Sequence of chain 50.E:
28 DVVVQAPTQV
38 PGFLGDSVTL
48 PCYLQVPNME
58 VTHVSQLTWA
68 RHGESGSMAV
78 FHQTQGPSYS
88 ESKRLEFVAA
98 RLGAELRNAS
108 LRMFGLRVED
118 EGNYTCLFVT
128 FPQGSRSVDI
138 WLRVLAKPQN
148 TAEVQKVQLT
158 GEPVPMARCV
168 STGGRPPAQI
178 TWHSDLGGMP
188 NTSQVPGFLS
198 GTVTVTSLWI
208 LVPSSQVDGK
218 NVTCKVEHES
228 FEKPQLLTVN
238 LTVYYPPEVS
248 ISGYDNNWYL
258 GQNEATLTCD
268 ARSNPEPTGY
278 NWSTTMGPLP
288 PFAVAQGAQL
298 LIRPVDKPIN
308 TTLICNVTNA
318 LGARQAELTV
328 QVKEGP

A small-molecule ligand and the protein it binds are described below.
Small molecule (SMILES): CC(=O)N[C@H]1[C@H](O[C@H]2[C@H](O)[C@@H](NC(C)=O)CO[C@@H]2CO)O[C@H](CO)[C@@H](O)[C@@H]1O

Binding-site contacts:
Ligand atom O7 contacts residue ASN218 of chain 50.E at 2.3 Å (h-bond).
Ligand atom O5 contacts residue NAG1 of chain 50.J at 4.1 Å.
Ligand atom C4 contacts residue ASN218 of chain 50.E at 4.1 Å.
Ligand atom C1 contacts residue ASN218 of chain 50.E at 1.4 Å.
Ligand atom C7 contacts residue ASN218 of chain 50.E at 2.9 Å.
Ligand atom C2 contacts residue ASN218 of chain 50.E at 2.3 Å.
Ligand atom C1 contacts residue NAG1 of chain 50.J at 3.7 Å.
Ligand atom C5 contacts residue ASN218 of chain 50.E at 3.6 Å.
Ligand atom C8 contacts residue ASN218 of chain 50.E at 4.3 Å.
Ligand atom O5 contacts residue ASN218 of chain 50.E at 2.3 Å (h-bond).
Ligand atom O5 contacts residue THR235 of chain 50.E at 4.4 Å.
Ligand atom N2 contacts residue ASN218 of chain 50.E at 2.9 Å (h-bond).
Ligand atom C5 contacts residue NAG1 of chain 50.J at 4.3 Å.
Ligand atom C3 contacts residue ASN218 of chain 50.E at 3.7 Å.